Binding-site contacts:
Ligand atom O2 contacts residue GOL1 of chain 1.Q at 3.1 Å (h-bond).
Ligand atom O6 contacts residue TRP241 of chain 1.A at 4.2 Å.
Ligand atom O4 contacts residue GOL1 of chain 1.O at 2.7 Å.
Ligand atom O1 contacts residue GOL1 of chain 1.Q at 2.2 Å (h-bond).
Ligand atom O5 contacts residue GOL1 of chain 1.Q at 4.0 Å.
Ligand atom C2 contacts residue LYS133 of chain 1.A at 3.9 Å.
Ligand atom C1 contacts residue TRP135 of chain 1.A at 4.0 Å (hydrophobic).
Ligand atom O3 contacts residue GOL1 of chain 1.O at 4.0 Å.
Ligand atom O5 contacts residue TRP84 of chain 1.A at 4.2 Å.
Ligand atom O6 contacts residue TRP84 of chain 1.A at 3.8 Å.
Ligand atom O3 contacts residue TRP84 of chain 1.A at 4.1 Å.
Ligand atom O2 contacts residue TRP135 of chain 1.A at 4.4 Å.
Ligand atom C6 contacts residue GOL1 of chain 1.O at 4.3 Å.
Ligand atom C1 contacts residue TRP84 of chain 1.A at 4.3 Å (hydrophobic).
Ligand atom O2 contacts residue LYS133 of chain 1.A at 2.8 Å (salt-bridge).
Ligand atom C5 contacts residue TRP135 of chain 1.A at 3.7 Å (hydrophobic).
Ligand atom C3 contacts residue LYS133 of chain 1.A at 3.8 Å.
Ligand atom C3 contacts residue ASN82 of chain 1.A at 4.0 Å.
Ligand atom C2 contacts residue ASN82 of chain 1.A at 3.3 Å.
Ligand atom C6 contacts residue TRP135 of chain 1.A at 3.6 Å (hydrophobic).
Ligand atom O1 contacts residue TRP62 of chain 1.A at 4.0 Å.
Ligand atom O3 contacts residue ASN82 of chain 1.A at 2.9 Å (h-bond).
Ligand atom C6 contacts residue TRP241 of chain 1.A at 4.2 Å (hydrophobic).
Ligand atom O4 contacts residue TRP135 of chain 1.A at 4.0 Å.
Ligand atom C4 contacts residue TRP135 of chain 1.A at 4.3 Å (hydrophobic).
Ligand atom O5 contacts residue TRP135 of chain 1.A at 4.3 Å.
Ligand atom O6 contacts residue GOL1 of chain 1.O at 3.3 Å.
Ligand atom C4 contacts residue GOL1 of chain 1.O at 3.6 Å.
Ligand atom C4 contacts residue TRP84 of chain 1.A at 4.1 Å (hydrophobic).
Ligand atom O2 contacts residue ASN82 of chain 1.A at 2.8 Å (h-bond).
Ligand atom C3 contacts residue TRP84 of chain 1.A at 4.3 Å (hydrophobic).
Ligand atom C2 contacts residue GOL1 of chain 1.Q at 3.5 Å.
Ligand atom C1 contacts residue GOL1 of chain 1.Q at 2.8 Å.
Ligand atom O3 contacts residue GLU127 of chain 1.A at 4.0 Å.
Ligand atom O3 contacts residue LYS133 of chain 1.A at 3.3 Å (salt-bridge).
Ligand atom O3 contacts residue TYR125 of chain 1.A at 4.2 Å.
Ligand atom O1 contacts residue TRP84 of chain 1.A at 3.8 Å.
Ligand atom C3 contacts residue TRP135 of chain 1.A at 4.0 Å (hydrophobic).
Ligand atom C2 contacts residue TRP84 of chain 1.A at 3.9 Å (hydrophobic).
Ligand atom O4 contacts residue TRP180 of chain 1.A at 3.5 Å.

Sequence of chain 1.A:
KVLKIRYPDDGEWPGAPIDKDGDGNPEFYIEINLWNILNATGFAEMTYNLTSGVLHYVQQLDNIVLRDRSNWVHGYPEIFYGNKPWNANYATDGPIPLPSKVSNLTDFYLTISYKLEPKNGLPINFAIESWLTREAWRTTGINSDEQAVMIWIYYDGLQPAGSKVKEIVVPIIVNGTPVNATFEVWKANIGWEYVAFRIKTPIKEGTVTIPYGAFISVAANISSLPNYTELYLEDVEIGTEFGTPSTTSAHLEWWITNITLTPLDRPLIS

A small-molecule ligand and the protein it binds are described below.
Small molecule (SMILES): OC[C@H]1O[C@@H](O)[C@H](O)[C@@H](O)[C@@H]1O